Binding-site contacts:
Ligand atom C1 contacts residue ASN514 of chain 1.F at 1.4 Å.
Ligand atom C2 contacts residue ASN514 of chain 1.F at 2.5 Å.
Ligand atom C4 contacts residue ASN514 of chain 1.F at 3.7 Å.
Ligand atom O7 contacts residue ASN514 of chain 1.F at 2.9 Å (h-bond).
Ligand atom C3 contacts residue ASN514 of chain 1.F at 3.6 Å.
Ligand atom C5 contacts residue TYR512 of chain 1.F at 4.0 Å (hydrophobic).
Ligand atom O5 contacts residue ASN514 of chain 1.F at 2.3 Å (h-bond).
Ligand atom C6 contacts residue ASN514 of chain 1.F at 4.1 Å.
Ligand atom C4 contacts residue GLN513 of chain 1.F at 4.5 Å.
Ligand atom O4 contacts residue GLN513 of chain 1.F at 3.2 Å (h-bond).
Ligand atom O6 contacts residue ASN514 of chain 1.F at 4.3 Å.
Ligand atom C8 contacts residue ASN514 of chain 1.F at 3.9 Å.
Ligand atom C6 contacts residue TYR512 of chain 1.F at 3.4 Å (hydrophobic).
Ligand atom C4 contacts residue ASN514 of chain 1.F at 4.3 Å.
Ligand atom C5 contacts residue ASN514 of chain 1.F at 3.6 Å.
Ligand atom C3 contacts residue ASN514 of chain 1.F at 3.8 Å.
Ligand atom O3 contacts residue ASN514 of chain 1.F at 4.2 Å.
Ligand atom C4 contacts residue TYR512 of chain 1.F at 4.0 Å (hydrophobic).
Ligand atom O4 contacts residue TYR512 of chain 1.F at 4.4 Å.
Ligand atom C5 contacts residue ASN514 of chain 1.F at 3.8 Å.
Ligand atom C7 contacts residue ASN514 of chain 1.F at 3.1 Å.
Ligand atom N2 contacts residue ASN514 of chain 1.F at 2.9 Å (h-bond).

Sequence of chain 1.F:
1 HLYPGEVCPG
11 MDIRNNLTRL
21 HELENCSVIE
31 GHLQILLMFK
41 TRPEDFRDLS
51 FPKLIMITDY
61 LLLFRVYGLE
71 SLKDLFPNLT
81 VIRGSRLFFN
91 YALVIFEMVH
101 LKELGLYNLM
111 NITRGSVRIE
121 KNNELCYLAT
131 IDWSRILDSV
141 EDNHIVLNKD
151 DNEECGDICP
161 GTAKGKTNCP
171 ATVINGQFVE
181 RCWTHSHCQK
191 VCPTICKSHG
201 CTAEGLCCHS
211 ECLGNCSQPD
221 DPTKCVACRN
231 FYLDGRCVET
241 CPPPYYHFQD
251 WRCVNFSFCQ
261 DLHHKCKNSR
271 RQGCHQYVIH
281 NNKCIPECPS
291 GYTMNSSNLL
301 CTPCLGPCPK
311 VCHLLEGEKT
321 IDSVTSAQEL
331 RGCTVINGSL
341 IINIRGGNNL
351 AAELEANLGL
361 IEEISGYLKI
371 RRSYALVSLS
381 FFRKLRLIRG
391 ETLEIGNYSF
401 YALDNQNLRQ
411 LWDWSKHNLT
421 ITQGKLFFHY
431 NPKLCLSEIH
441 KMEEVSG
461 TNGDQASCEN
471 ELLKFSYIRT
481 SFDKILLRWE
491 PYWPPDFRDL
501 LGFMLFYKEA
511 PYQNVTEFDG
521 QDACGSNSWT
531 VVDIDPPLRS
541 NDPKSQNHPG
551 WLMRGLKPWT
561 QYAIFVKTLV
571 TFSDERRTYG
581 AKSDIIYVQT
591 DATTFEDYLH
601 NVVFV

A protein and the small-molecule ligand that binds it are described below.
Small molecule (SMILES): CC(=O)N[C@H]1[C@H](O[C@H]2[C@H](O)[C@@H](NC(C)=O)CO[C@@H]2CO[C@@H]2O[C@@H](C)[C@@H](O)[C@@H](O)[C@@H]2O)O[C@H](CO)[C@@H](O)[C@@H]1O